Sequence of chain 1.A:
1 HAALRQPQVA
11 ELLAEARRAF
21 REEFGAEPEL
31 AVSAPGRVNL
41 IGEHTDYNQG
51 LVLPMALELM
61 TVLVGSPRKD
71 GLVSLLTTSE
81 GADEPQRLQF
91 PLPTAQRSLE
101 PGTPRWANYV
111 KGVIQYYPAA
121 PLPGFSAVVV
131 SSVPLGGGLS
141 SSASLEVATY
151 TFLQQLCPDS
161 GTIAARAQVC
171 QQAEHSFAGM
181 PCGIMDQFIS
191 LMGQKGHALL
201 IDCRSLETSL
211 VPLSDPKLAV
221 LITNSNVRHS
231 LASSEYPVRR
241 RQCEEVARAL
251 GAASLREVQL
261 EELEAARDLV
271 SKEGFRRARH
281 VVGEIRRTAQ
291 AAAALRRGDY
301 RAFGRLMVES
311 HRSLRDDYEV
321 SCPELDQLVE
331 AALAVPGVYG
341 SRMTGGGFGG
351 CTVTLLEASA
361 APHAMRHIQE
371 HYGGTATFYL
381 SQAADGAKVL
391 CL

Binding-site contacts:
Ligand atom C4 contacts residue ASP46 of chain 1.A at 3.2 Å.
Ligand atom C4 contacts residue MET185 of chain 1.A at 3.7 Å (hydrophobic).
Ligand atom O2 contacts residue ASP186 of chain 1.A at 2.8 Å (salt-bridge).
Ligand atom O3 contacts residue CYS182 of chain 1.A at 3.8 Å.
Ligand atom O4 contacts residue TYR47 of chain 1.A at 3.6 Å.
Ligand atom O4 contacts residue ASP46 of chain 1.A at 2.8 Å (salt-bridge).
Ligand atom C1 contacts residue GLY346 of chain 1.A at 4.0 Å.
Ligand atom C3 contacts residue TYR236 of chain 1.A at 3.8 Å (hydrophobic).
Ligand atom C3 contacts residue ASP46 of chain 1.A at 3.2 Å.
Ligand atom C6 contacts residue GLY345 of chain 1.A at 3.9 Å.
Ligand atom O3 contacts residue TYR236 of chain 1.A at 3.7 Å.
Ligand atom C6 contacts residue GLU43 of chain 1.A at 3.4 Å.
Ligand atom C3 contacts residue ASP186 of chain 1.A at 3.9 Å.
Ligand atom O5 contacts residue TYR236 of chain 1.A at 3.6 Å.
Ligand atom C2 contacts residue CYS182 of chain 1.A at 4.1 Å (hydrophobic).
Ligand atom O3 contacts residue ASP46 of chain 1.A at 2.5 Å (salt-bridge).
Ligand atom C1 contacts residue ASP186 of chain 1.A at 3.9 Å.
Ligand atom C6 contacts residue HIS44 of chain 1.A at 3.4 Å.
Ligand atom O1 contacts residue ARG37 of chain 1.A at 3.6 Å.
Ligand atom C5 contacts residue MET185 of chain 1.A at 3.7 Å (hydrophobic).
Ligand atom O3 contacts residue GLY183 of chain 1.A at 2.9 Å (h-bond).
Ligand atom O1 contacts residue ASP186 of chain 1.A at 3.7 Å.
Ligand atom C2 contacts residue ASP186 of chain 1.A at 3.7 Å.
Ligand atom O2 contacts residue CYS182 of chain 1.A at 3.5 Å.
Ligand atom C5 contacts residue GLU43 of chain 1.A at 3.9 Å.
Ligand atom C3 contacts residue MET185 of chain 1.A at 4.1 Å (hydrophobic).
Ligand atom O3 contacts residue ILE184 of chain 1.A at 4.2 Å.
Ligand atom O6 contacts residue GLY345 of chain 1.A at 4.2 Å.
Ligand atom C4 contacts residue TYR236 of chain 1.A at 3.7 Å (hydrophobic).
Ligand atom O6 contacts residue GLU43 of chain 1.A at 2.4 Å (salt-bridge).
Ligand atom O6 contacts residue GLY42 of chain 1.A at 4.2 Å.
Ligand atom O6 contacts residue HIS44 of chain 1.A at 2.7 Å (h-bond).
Ligand atom O1 contacts residue GLY345 of chain 1.A at 4.0 Å.
Ligand atom O4 contacts residue TYR236 of chain 1.A at 2.6 Å (h-bond).
Ligand atom O5 contacts residue GLY345 of chain 1.A at 3.9 Å.
Ligand atom O6 contacts residue MET185 of chain 1.A at 3.7 Å.
Ligand atom C2 contacts residue TYR236 of chain 1.A at 3.5 Å (hydrophobic).
Ligand atom C3 contacts residue GLY183 of chain 1.A at 4.2 Å.
Ligand atom O1 contacts residue GLY346 of chain 1.A at 3.4 Å (h-bond).
Ligand atom O5 contacts residue GLY346 of chain 1.A at 3.5 Å (h-bond).

This small molecule binds to this protein.
Small molecule (SMILES): OC[C@H]1O[C@@H](O)[C@H](O)[C@@H](O)[C@H]1O